A protein and the small-molecule ligand that binds it are described below.
Small molecule (SMILES): CC(=O)N[C@@H]1[C@@H](O)[C@H](O)[C@@H](CO)O[C@H]1O

Binding-site contacts:
Ligand atom C6 contacts residue ALA725 of chain 1.A at 3.9 Å (hydrophobic).
Ligand atom C5 contacts residue ASN1093 of chain 1.A at 3.7 Å.
Ligand atom C2 contacts residue ASN1093 of chain 1.A at 2.5 Å.
Ligand atom C7 contacts residue GLU1091 of chain 1.A at 4.5 Å.
Ligand atom C7 contacts residue ASN1093 of chain 1.A at 3.6 Å.
Ligand atom C8 contacts residue ASN1093 of chain 1.A at 4.0 Å.
Ligand atom C4 contacts residue ASN1093 of chain 1.A at 4.3 Å.
Ligand atom O5 contacts residue ASN1093 of chain 1.A at 2.4 Å (h-bond).
Ligand atom O5 contacts residue ALA725 of chain 1.A at 4.2 Å.
Ligand atom C5 contacts residue ALA725 of chain 1.A at 3.8 Å (hydrophobic).
Ligand atom C1 contacts residue ASN1093 of chain 1.A at 1.5 Å.
Ligand atom N2 contacts residue ASN1093 of chain 1.A at 2.9 Å (h-bond).
Ligand atom C8 contacts residue LYS1092 of chain 1.A at 3.8 Å.
Ligand atom C8 contacts residue GLU1091 of chain 1.A at 3.0 Å.
Ligand atom O7 contacts residue ASN1093 of chain 1.A at 3.8 Å.
Ligand atom C3 contacts residue ASN1093 of chain 1.A at 3.9 Å.

Sequence of chain 1.A:
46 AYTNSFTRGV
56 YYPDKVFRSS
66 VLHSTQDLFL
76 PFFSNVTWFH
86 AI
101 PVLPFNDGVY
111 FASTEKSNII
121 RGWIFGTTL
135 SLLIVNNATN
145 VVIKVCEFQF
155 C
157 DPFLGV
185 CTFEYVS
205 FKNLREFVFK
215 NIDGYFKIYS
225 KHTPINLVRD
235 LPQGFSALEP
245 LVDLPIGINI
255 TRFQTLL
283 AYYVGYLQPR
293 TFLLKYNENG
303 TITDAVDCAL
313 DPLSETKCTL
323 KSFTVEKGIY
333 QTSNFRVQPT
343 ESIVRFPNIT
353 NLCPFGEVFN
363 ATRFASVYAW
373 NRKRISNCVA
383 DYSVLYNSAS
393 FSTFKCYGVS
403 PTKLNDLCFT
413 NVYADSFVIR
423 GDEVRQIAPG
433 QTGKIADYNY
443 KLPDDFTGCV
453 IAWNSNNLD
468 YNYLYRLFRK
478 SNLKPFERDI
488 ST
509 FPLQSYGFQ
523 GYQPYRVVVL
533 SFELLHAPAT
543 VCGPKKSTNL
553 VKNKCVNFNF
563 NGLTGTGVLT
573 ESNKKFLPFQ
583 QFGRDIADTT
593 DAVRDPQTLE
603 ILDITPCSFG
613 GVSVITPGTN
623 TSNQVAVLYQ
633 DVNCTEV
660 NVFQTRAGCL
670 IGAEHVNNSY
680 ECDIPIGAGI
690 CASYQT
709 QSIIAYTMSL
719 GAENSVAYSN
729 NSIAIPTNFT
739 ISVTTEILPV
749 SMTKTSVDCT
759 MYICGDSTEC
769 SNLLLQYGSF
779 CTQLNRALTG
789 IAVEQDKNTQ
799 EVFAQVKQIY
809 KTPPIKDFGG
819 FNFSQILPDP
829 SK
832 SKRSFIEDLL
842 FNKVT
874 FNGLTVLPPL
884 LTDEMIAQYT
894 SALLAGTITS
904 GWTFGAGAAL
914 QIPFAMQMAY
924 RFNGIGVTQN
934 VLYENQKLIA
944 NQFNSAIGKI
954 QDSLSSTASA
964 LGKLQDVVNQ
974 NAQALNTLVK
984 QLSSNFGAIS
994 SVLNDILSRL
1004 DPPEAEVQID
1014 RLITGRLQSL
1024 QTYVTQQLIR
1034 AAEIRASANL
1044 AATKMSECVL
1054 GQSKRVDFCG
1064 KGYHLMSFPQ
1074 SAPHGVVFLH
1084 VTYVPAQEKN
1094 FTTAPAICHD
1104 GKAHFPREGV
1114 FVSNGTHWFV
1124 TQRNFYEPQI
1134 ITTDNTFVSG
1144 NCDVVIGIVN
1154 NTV